Sequence of chain 1.A:
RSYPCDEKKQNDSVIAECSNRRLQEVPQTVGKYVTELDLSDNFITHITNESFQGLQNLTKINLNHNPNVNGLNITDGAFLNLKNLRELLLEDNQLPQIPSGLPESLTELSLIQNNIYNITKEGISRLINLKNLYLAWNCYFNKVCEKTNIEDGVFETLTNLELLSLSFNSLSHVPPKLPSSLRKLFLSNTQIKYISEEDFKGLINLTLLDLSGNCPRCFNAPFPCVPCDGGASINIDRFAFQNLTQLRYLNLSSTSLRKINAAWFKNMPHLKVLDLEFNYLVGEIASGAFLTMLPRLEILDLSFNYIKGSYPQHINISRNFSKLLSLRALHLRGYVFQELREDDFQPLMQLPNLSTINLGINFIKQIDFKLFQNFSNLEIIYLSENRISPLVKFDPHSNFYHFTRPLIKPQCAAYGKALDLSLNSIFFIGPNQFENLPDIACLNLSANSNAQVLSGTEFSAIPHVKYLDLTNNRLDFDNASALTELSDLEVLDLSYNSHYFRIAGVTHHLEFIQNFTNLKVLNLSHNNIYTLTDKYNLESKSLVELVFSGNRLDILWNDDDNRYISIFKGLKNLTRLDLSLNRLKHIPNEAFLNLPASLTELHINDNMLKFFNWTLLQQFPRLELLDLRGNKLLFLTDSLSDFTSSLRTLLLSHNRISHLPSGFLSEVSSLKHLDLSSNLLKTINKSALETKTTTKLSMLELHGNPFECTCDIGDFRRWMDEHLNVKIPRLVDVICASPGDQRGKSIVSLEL

This protein binds this small molecule.
Small molecule (SMILES): C[C@@H](O)[C@@H](C)O

Binding-site contacts:
Ligand atom O5 contacts residue PHE613 of chain 1.A at 3.9 Å.
Ligand atom O5 contacts residue LEU555 of chain 1.A at 3.4 Å.
Ligand atom C1 contacts residue LEU555 of chain 1.A at 4.2 Å (hydrophobic).
Ligand atom O6 contacts residue ILE558 of chain 1.A at 4.3 Å.
Ligand atom C3 contacts residue ILE612 of chain 1.A at 3.3 Å (hydrophobic).
Ligand atom C1 contacts residue LEU591 of chain 1.A at 3.8 Å (hydrophobic).
Ligand atom C4 contacts residue ILE612 of chain 1.A at 3.7 Å (hydrophobic).
Ligand atom C1 contacts residue LEU569 of chain 1.A at 4.4 Å (hydrophobic).
Ligand atom C2 contacts residue LEU591 of chain 1.A at 4.2 Å (hydrophobic).
Ligand atom O6 contacts residue LEU583 of chain 1.A at 3.4 Å.
Ligand atom C2 contacts residue LEU555 of chain 1.A at 4.3 Å (hydrophobic).
Ligand atom C3 contacts residue LEU583 of chain 1.A at 4.1 Å (hydrophobic).
Ligand atom C2 contacts residue ILE612 of chain 1.A at 4.0 Å (hydrophobic).
Ligand atom C1 contacts residue LEU616 of chain 1.A at 4.5 Å (hydrophobic).
Ligand atom C1 contacts residue ILE558 of chain 1.A at 4.3 Å (hydrophobic).
Ligand atom C4 contacts residue LEU583 of chain 1.A at 3.8 Å (hydrophobic).
Ligand atom O5 contacts residue PHE593 of chain 1.A at 3.9 Å.
Ligand atom O6 contacts residue ILE612 of chain 1.A at 4.4 Å.
Ligand atom C2 contacts residue PHE613 of chain 1.A at 3.8 Å (hydrophobic).
Ligand atom O6 contacts residue LEU616 of chain 1.A at 4.5 Å.
Ligand atom C4 contacts residue LEU555 of chain 1.A at 4.1 Å (hydrophobic).